Sequence of chain 1.C:
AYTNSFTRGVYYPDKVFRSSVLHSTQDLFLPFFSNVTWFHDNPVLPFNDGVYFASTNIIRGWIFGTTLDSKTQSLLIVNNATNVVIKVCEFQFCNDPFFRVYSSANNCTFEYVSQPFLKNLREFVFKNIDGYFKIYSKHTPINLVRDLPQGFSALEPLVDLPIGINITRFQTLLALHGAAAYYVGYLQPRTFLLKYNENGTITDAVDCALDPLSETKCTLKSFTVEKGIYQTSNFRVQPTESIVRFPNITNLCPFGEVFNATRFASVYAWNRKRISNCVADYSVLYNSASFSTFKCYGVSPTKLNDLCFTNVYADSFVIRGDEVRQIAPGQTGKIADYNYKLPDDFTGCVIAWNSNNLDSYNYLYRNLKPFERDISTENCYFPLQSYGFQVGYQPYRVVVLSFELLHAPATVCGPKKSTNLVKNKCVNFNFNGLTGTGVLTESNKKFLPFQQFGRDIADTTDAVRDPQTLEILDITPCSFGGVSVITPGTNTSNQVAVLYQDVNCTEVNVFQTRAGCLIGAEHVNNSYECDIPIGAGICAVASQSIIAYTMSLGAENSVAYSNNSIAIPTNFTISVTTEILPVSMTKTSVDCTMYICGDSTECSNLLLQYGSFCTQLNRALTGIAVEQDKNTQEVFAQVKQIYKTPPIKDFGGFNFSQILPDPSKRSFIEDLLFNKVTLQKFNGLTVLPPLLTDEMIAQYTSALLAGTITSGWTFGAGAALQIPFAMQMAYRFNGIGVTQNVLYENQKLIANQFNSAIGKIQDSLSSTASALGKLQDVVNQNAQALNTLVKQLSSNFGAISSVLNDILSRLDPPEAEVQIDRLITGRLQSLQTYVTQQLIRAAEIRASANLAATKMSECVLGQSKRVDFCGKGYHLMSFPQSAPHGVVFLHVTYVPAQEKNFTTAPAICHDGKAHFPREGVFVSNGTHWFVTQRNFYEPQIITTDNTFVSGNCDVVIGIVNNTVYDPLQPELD

Binding-site contacts:
Ligand atom O5 contacts residue ASN1098 of chain 1.C at 2.3 Å (h-bond).
Ligand atom C5 contacts residue HIS1101 of chain 1.C at 3.8 Å.
Ligand atom O5 contacts residue HIS1101 of chain 1.C at 4.0 Å.
Ligand atom C1 contacts residue THR1100 of chain 1.C at 4.0 Å.
Ligand atom C6 contacts residue HIS1101 of chain 1.C at 4.3 Å.
Ligand atom C2 contacts residue THR1100 of chain 1.C at 4.0 Å.
Ligand atom O5 contacts residue PHE1103 of chain 1.C at 4.2 Å.
Ligand atom C7 contacts residue ASN1098 of chain 1.C at 3.0 Å.
Ligand atom C5 contacts residue ASN1098 of chain 1.C at 3.6 Å.
Ligand atom N2 contacts residue ASN1098 of chain 1.C at 3.0 Å (h-bond).
Ligand atom C8 contacts residue THR1100 of chain 1.C at 4.4 Å.
Ligand atom C4 contacts residue ASN1098 of chain 1.C at 4.2 Å.
Ligand atom O4 contacts residue HIS1101 of chain 1.C at 4.5 Å.
Ligand atom N2 contacts residue THR1100 of chain 1.C at 3.5 Å.
Ligand atom O7 contacts residue ASN1098 of chain 1.C at 2.5 Å (h-bond).
Ligand atom C3 contacts residue THR1100 of chain 1.C at 4.0 Å.
Ligand atom C7 contacts residue THR1100 of chain 1.C at 4.2 Å.
Ligand atom C2 contacts residue ASN1098 of chain 1.C at 2.5 Å.
Ligand atom O7 contacts residue HIS1101 of chain 1.C at 4.2 Å.
Ligand atom C1 contacts residue ASN1098 of chain 1.C at 1.4 Å.
Ligand atom C8 contacts residue ASN1098 of chain 1.C at 3.1 Å.
Ligand atom O6 contacts residue PHE1103 of chain 1.C at 4.3 Å.
Ligand atom C3 contacts residue ASN1098 of chain 1.C at 3.8 Å.
Ligand atom C6 contacts residue PHE1103 of chain 1.C at 3.9 Å (hydrophobic).
Ligand atom C1 contacts residue HIS1101 of chain 1.C at 4.0 Å.

The small molecule below binds the protein below.
Small molecule (SMILES): CC(=O)N[C@H]1[C@H](O[C@H]2[C@H](O)[C@@H](NC(C)=O)CO[C@@H]2CO)O[C@H](CO)[C@@H](O)[C@@H]1O